This protein binds this small molecule.
Small molecule (SMILES): N[C@@H](CCC(=O)O)C(=O)O

Binding-site contacts:
Ligand atom O contacts residue LEU295 of chain 1.D at 4.4 Å.
Ligand atom CA contacts residue ALA287 of chain 1.D at 4.4 Å (hydrophobic).
Ligand atom CA contacts residue GLY283 of chain 1.D at 4.5 Å.
Ligand atom CD contacts residue ASP281 of chain 1.D at 3.6 Å.
Ligand atom C contacts residue ALA284 of chain 1.D at 3.8 Å (hydrophobic).
Ligand atom CG contacts residue GLY299 of chain 1.D at 4.2 Å.
Ligand atom CG contacts residue ASP281 of chain 1.D at 4.0 Å.
Ligand atom CA contacts residue ALA284 of chain 1.D at 4.3 Å (hydrophobic).
Ligand atom C contacts residue ALA287 of chain 1.D at 4.3 Å (hydrophobic).
Ligand atom OE1 contacts residue GLY283 of chain 1.D at 3.7 Å.
Ligand atom OE1 contacts residue ASP281 of chain 1.D at 3.8 Å.
Ligand atom OXT contacts residue ALA287 of chain 1.D at 3.6 Å.
Ligand atom OE1 contacts residue ALA284 of chain 1.D at 4.4 Å.
Ligand atom OXT contacts residue LEU295 of chain 1.D at 4.5 Å.
Ligand atom CB contacts residue GLY283 of chain 1.D at 3.7 Å.
Ligand atom N contacts residue ARG291 of chain 1.D at 3.9 Å.
Ligand atom O contacts residue GLY299 of chain 1.D at 3.9 Å.
Ligand atom O contacts residue LEU296 of chain 1.D at 3.7 Å.
Ligand atom C contacts residue LEU296 of chain 1.D at 4.3 Å (hydrophobic).
Ligand atom OXT contacts residue SER294 of chain 1.D at 3.4 Å (h-bond).
Ligand atom O contacts residue ALA284 of chain 1.D at 3.4 Å.
Ligand atom OXT contacts residue LEU296 of chain 1.D at 4.0 Å.
Ligand atom CG contacts residue ALA284 of chain 1.D at 4.4 Å (hydrophobic).
Ligand atom OE2 contacts residue ASP281 of chain 1.D at 3.6 Å (salt-bridge).
Ligand atom CB contacts residue ALA284 of chain 1.D at 3.7 Å (hydrophobic).
Ligand atom N contacts residue GLY283 of chain 1.D at 4.1 Å.
Ligand atom N contacts residue ALA287 of chain 1.D at 3.5 Å.
Ligand atom OXT contacts residue ALA284 of chain 1.D at 4.2 Å.

Sequence of chain 1.D:
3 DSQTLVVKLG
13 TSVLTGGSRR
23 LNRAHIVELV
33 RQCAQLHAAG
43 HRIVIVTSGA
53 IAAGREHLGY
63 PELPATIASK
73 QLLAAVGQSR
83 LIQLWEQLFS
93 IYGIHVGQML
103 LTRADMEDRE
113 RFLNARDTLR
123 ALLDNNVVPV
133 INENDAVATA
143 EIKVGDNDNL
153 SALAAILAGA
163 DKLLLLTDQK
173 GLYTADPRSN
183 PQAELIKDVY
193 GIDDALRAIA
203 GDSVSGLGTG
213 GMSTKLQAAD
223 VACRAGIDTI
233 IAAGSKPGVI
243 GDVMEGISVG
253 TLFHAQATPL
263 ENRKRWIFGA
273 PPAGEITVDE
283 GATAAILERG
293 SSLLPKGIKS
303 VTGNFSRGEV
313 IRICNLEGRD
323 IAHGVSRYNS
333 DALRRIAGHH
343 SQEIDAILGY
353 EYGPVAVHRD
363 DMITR